This protein binds this small molecule.
Small molecule (SMILES): CC(=O)N[C@H]1[C@H](O[C@H]2[C@H](O)[C@@H](NC(C)=O)CO[C@@H]2CO[C@H]2O[C@@H](C)[C@@H](O)[C@@H](O)[C@@H]2O)O[C@H](CO)[C@@H](O[C@@H]2O[C@H](CO[C@H]3O[C@H](CO)[C@@H](O)[C@H](O)[C@@H]3O[C@@H]3O[C@H](CO)[C@@H](O)[C@H](O)[C@H]3NC(C)=O)[C@@H](O)[C@H](O[C@H]3O[C@H](CO)[C@@H](O)[C@H](O)[C@@H]3O[C@@H]3O[C@H](CO)[C@@H](O)[C@H](O)[C@H]3NC(C)=O)[C@@H]2O)[C@@H]1O

Binding-site contacts:
Ligand atom C6 contacts residue THR24 of chain 1.A at 3.7 Å.
Ligand atom C1 contacts residue THR63 of chain 1.A at 3.9 Å.
Ligand atom C3 contacts residue ASN61 of chain 1.A at 3.8 Å.
Ligand atom C6 contacts residue PHE7 of chain 1.A at 3.9 Å (hydrophobic).
Ligand atom C1 contacts residue PHE7 of chain 1.A at 4.1 Å (hydrophobic).
Ligand atom O5 contacts residue VAL28 of chain 1.A at 3.9 Å.
Ligand atom C2 contacts residue ASN61 of chain 1.A at 2.4 Å.
Ligand atom O7 contacts residue ASN61 of chain 1.A at 3.0 Å (h-bond).
Ligand atom C6 contacts residue GLN59 of chain 1.A at 3.3 Å.
Ligand atom C1 contacts residue VAL28 of chain 1.A at 4.1 Å (hydrophobic).
Ligand atom C1 contacts residue PHE5 of chain 1.A at 4.0 Å (hydrophobic).
Ligand atom C4 contacts residue PHE5 of chain 1.A at 3.9 Å (hydrophobic).
Ligand atom C8 contacts residue ARG65 of chain 1.A at 3.5 Å.
Ligand atom O5 contacts residue ASN61 of chain 1.A at 2.3 Å (h-bond).
Ligand atom C1 contacts residue PHE7 of chain 1.A at 3.9 Å (hydrophobic).
Ligand atom C6 contacts residue PHE5 of chain 1.A at 4.1 Å (hydrophobic).
Ligand atom O6 contacts residue THR24 of chain 1.A at 3.4 Å.
Ligand atom N2 contacts residue ASN61 of chain 1.A at 2.9 Å (h-bond).
Ligand atom C3 contacts residue ASP29 of chain 1.A at 3.4 Å.
Ligand atom O7 contacts residue ARG65 of chain 1.A at 3.0 Å (salt-bridge).
Ligand atom C2 contacts residue ASP29 of chain 1.A at 3.8 Å.
Ligand atom C8 contacts residue LYS98 of chain 1.A at 3.6 Å.
Ligand atom O3 contacts residue ASP29 of chain 1.A at 3.6 Å.
Ligand atom C7 contacts residue ARG65 of chain 1.A at 3.7 Å.
Ligand atom C5 contacts residue PHE7 of chain 1.A at 4.0 Å (hydrophobic).
Ligand atom C7 contacts residue ASN61 of chain 1.A at 3.1 Å.
Ligand atom C3 contacts residue PHE5 of chain 1.A at 4.0 Å (hydrophobic).
Ligand atom N2 contacts residue ASP29 of chain 1.A at 3.3 Å (salt-bridge).
Ligand atom C5 contacts residue ASN61 of chain 1.A at 3.7 Å.
Ligand atom O4 contacts residue VAL28 of chain 1.A at 3.3 Å.
Ligand atom C2 contacts residue VAL28 of chain 1.A at 4.0 Å (hydrophobic).
Ligand atom C2 contacts residue PHE7 of chain 1.A at 3.6 Å (hydrophobic).
Ligand atom C1 contacts residue ASN61 of chain 1.A at 1.4 Å.
Ligand atom O5 contacts residue GLN59 of chain 1.A at 4.2 Å.
Ligand atom C5 contacts residue GLN59 of chain 1.A at 4.0 Å.
Ligand atom O7 contacts residue VAL28 of chain 1.A at 3.2 Å.
Ligand atom C7 contacts residue VAL28 of chain 1.A at 4.0 Å (hydrophobic).
Ligand atom O6 contacts residue PHE5 of chain 1.A at 3.2 Å.
Ligand atom O6 contacts residue PHE7 of chain 1.A at 3.7 Å.
Ligand atom O7 contacts residue VAL26 of chain 1.A at 3.9 Å.

Sequence of chain 1.A:
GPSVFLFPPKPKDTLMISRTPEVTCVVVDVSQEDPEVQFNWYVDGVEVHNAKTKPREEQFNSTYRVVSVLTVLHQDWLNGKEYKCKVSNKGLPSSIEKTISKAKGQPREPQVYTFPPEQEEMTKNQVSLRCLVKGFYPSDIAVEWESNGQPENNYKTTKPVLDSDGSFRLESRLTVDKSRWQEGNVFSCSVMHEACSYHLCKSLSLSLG